Binding-site contacts:
Ligand atom O3 contacts residue GLY36 of chain 1.B at 3.9 Å.
Ligand atom C6 contacts residue ARG195 of chain 1.B at 3.7 Å.
Ligand atom C5 contacts residue ASN236 of chain 1.B at 3.7 Å.
Ligand atom C8 contacts residue ASN236 of chain 1.B at 4.5 Å.
Ligand atom C1 contacts residue ASP34 of chain 1.B at 4.1 Å.
Ligand atom O5 contacts residue ARG195 of chain 1.B at 3.6 Å (salt-bridge).
Ligand atom C1 contacts residue LEU239 of chain 1.B at 4.5 Å (hydrophobic).
Ligand atom C4 contacts residue VAL35 of chain 1.B at 4.3 Å (hydrophobic).
Ligand atom C2 contacts residue ASP34 of chain 1.B at 3.6 Å.
Ligand atom O4 contacts residue ASP34 of chain 1.B at 3.9 Å.
Ligand atom C5 contacts residue ASP34 of chain 1.B at 4.2 Å.
Ligand atom C2 contacts residue ASN236 of chain 1.B at 2.5 Å.
Ligand atom C5 contacts residue ARG195 of chain 1.B at 4.1 Å.
Ligand atom O3 contacts residue ASP34 of chain 1.B at 3.6 Å.
Ligand atom O7 contacts residue ASN240 of chain 1.B at 4.2 Å.
Ligand atom N2 contacts residue ASP34 of chain 1.B at 2.9 Å (salt-bridge).
Ligand atom C4 contacts residue GLY36 of chain 1.B at 4.4 Å.
Ligand atom C8 contacts residue VAL33 of chain 1.B at 4.1 Å (hydrophobic).
Ligand atom C7 contacts residue ASP34 of chain 1.B at 3.8 Å.
Ligand atom O6 contacts residue ARG195 of chain 1.B at 3.1 Å (salt-bridge).
Ligand atom C8 contacts residue ASP34 of chain 1.B at 3.8 Å.
Ligand atom O6 contacts residue THR256 of chain 1.B at 4.3 Å.
Ligand atom C8 contacts residue MET254 of chain 1.B at 3.7 Å (hydrophobic).
Ligand atom O7 contacts residue LYS243 of chain 1.B at 4.4 Å.
Ligand atom C1 contacts residue ASN236 of chain 1.B at 1.4 Å.
Ligand atom C7 contacts residue ASN236 of chain 1.B at 3.4 Å.
Ligand atom C1 contacts residue GLY36 of chain 1.B at 4.3 Å.
Ligand atom O5 contacts residue LEU239 of chain 1.B at 3.7 Å.
Ligand atom N2 contacts residue VAL35 of chain 1.B at 4.4 Å.
Ligand atom O5 contacts residue ASN236 of chain 1.B at 2.4 Å (h-bond).
Ligand atom C6 contacts residue MET254 of chain 1.B at 3.7 Å (hydrophobic).
Ligand atom C1 contacts residue ARG195 of chain 1.B at 4.4 Å.
Ligand atom O6 contacts residue MET254 of chain 1.B at 4.2 Å.
Ligand atom N2 contacts residue ASN236 of chain 1.B at 2.9 Å (h-bond).
Ligand atom C4 contacts residue ASN236 of chain 1.B at 4.4 Å.
Ligand atom O7 contacts residue PRO37 of chain 1.B at 3.7 Å.
Ligand atom O2 contacts residue ASP34 of chain 1.B at 4.1 Å.
Ligand atom C3 contacts residue ASN236 of chain 1.B at 3.8 Å.
Ligand atom O7 contacts residue ASN236 of chain 1.B at 3.6 Å (h-bond).
Ligand atom C3 contacts residue ASP34 of chain 1.B at 3.4 Å.

This small molecule binds to this protein.
Small molecule (SMILES): CC(=O)N[C@H]1[C@H](O[C@H]2[C@H](O)[C@@H](NC(C)=O)CO[C@@H]2CO)O[C@H](CO)[C@@H](O[C@@H]2O[C@H](CO)[C@@H](O)[C@H](O[C@H]3O[C@H](CO)[C@@H](O)[C@H](O)[C@@H]3O)[C@@H]2O)[C@@H]1O

Sequence of chain 1.B:
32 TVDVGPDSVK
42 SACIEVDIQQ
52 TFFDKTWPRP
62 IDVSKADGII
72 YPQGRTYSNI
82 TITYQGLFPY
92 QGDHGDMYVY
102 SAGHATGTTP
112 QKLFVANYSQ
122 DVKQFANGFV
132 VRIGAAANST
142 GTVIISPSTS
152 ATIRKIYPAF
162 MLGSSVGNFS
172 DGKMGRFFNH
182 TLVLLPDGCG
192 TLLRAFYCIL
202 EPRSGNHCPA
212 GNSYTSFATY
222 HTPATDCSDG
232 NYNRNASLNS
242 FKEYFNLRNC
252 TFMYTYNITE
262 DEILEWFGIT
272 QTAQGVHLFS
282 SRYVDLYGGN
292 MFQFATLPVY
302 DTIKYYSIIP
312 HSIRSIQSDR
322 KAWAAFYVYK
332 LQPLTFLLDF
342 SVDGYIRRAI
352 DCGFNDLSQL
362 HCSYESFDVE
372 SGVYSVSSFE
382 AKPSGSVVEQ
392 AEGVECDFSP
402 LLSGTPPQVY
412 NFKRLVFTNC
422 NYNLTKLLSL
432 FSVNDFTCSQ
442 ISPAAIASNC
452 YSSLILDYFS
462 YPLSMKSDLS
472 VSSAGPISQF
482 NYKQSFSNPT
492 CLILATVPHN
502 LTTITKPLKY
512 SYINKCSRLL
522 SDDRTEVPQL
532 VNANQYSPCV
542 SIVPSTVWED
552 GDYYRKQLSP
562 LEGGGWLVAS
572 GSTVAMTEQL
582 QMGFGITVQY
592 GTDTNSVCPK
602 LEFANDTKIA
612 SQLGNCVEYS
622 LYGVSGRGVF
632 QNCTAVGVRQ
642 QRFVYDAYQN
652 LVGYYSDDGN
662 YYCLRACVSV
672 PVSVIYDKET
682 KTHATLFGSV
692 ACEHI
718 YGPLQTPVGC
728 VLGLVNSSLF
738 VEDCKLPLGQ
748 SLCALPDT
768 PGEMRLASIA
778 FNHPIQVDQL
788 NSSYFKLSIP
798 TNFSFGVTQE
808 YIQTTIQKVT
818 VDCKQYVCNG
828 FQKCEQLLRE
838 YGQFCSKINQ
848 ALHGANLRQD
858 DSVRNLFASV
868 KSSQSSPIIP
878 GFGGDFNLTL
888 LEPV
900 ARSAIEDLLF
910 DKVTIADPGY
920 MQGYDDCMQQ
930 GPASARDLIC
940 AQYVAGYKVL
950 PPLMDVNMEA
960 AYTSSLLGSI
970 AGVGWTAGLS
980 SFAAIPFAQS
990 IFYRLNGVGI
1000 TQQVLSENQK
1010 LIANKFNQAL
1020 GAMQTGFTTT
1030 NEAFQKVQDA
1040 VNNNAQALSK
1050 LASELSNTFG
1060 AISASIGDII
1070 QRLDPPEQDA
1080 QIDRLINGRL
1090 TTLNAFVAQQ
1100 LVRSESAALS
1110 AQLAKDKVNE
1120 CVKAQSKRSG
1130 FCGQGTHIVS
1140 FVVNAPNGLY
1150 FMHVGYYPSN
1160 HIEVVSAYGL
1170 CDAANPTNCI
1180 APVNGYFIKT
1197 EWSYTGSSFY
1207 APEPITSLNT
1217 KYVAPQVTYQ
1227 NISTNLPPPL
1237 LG